Sequence of chain 1.A:
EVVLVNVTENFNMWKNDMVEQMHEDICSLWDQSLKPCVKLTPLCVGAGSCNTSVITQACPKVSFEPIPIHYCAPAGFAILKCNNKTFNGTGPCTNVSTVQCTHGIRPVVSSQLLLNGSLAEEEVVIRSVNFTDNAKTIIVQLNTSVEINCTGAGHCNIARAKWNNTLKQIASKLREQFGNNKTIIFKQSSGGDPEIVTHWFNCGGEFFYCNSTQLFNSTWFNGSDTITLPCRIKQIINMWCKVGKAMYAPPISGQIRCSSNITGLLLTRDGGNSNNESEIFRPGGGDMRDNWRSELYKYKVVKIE

The small molecule below binds the protein below.
Small molecule (SMILES): CC(=O)N[C@@H]1[C@@H](O)[C@H](O)[C@@H](CO)O[C@H]1O

Binding-site contacts:
Ligand atom C6 contacts residue ARG106 of chain 1.A at 3.8 Å.
Ligand atom C2 contacts residue SER271 of chain 1.A at 4.4 Å.
Ligand atom C5 contacts residue NAG1 of chain 1.R at 4.1 Å.
Ligand atom C8 contacts residue SER272 of chain 1.A at 3.7 Å.
Ligand atom C7 contacts residue ASN116 of chain 1.A at 3.6 Å.
Ligand atom N2 contacts residue ASN116 of chain 1.A at 2.8 Å (h-bond).
Ligand atom C4 contacts residue ASN116 of chain 1.A at 4.1 Å.
Ligand atom C7 contacts residue SER272 of chain 1.A at 3.7 Å.
Ligand atom C3 contacts residue ASN116 of chain 1.A at 3.7 Å.
Ligand atom C2 contacts residue SER272 of chain 1.A at 3.5 Å.
Ligand atom O7 contacts residue ASN116 of chain 1.A at 3.9 Å.
Ligand atom N2 contacts residue SER272 of chain 1.A at 2.7 Å (h-bond).
Ligand atom O5 contacts residue SER271 of chain 1.A at 4.3 Å.
Ligand atom O6 contacts residue ARG106 of chain 1.A at 4.0 Å.
Ligand atom O7 contacts residue VAL108 of chain 1.A at 4.1 Å.
Ligand atom C1 contacts residue SER272 of chain 1.A at 3.6 Å.
Ligand atom C6 contacts residue NAG1 of chain 1.R at 4.3 Å.
Ligand atom O6 contacts residue NAG1 of chain 1.R at 3.5 Å.
Ligand atom C5 contacts residue ARG106 of chain 1.A at 4.2 Å.
Ligand atom C4 contacts residue GLU65 of chain 1.A at 4.0 Å.
Ligand atom O3 contacts residue GLU65 of chain 1.A at 4.3 Å.
Ligand atom C3 contacts residue SER271 of chain 1.A at 3.8 Å.
Ligand atom C8 contacts residue LEU115 of chain 1.A at 3.8 Å (hydrophobic).
Ligand atom C1 contacts residue ASN116 of chain 1.A at 1.4 Å.
Ligand atom O3 contacts residue CYS270 of chain 1.A at 3.9 Å.
Ligand atom C5 contacts residue SER271 of chain 1.A at 3.6 Å.
Ligand atom C7 contacts residue ASN202 of chain 1.A at 4.5 Å.
Ligand atom O5 contacts residue ASN116 of chain 1.A at 2.3 Å (h-bond).
Ligand atom C1 contacts residue SER271 of chain 1.A at 4.0 Å.
Ligand atom O5 contacts residue ARG106 of chain 1.A at 3.4 Å (salt-bridge).
Ligand atom O7 contacts residue PRO66 of chain 1.A at 3.8 Å.
Ligand atom C4 contacts residue SER271 of chain 1.A at 3.9 Å.
Ligand atom C8 contacts residue ASN202 of chain 1.A at 3.7 Å.
Ligand atom C2 contacts residue ASN116 of chain 1.A at 2.3 Å.
Ligand atom C1 contacts residue ARG106 of chain 1.A at 4.4 Å.
Ligand atom C8 contacts residue VAL108 of chain 1.A at 4.2 Å (hydrophobic).
Ligand atom C5 contacts residue ASN116 of chain 1.A at 3.6 Å.
Ligand atom C3 contacts residue SER272 of chain 1.A at 3.8 Å.
Ligand atom O4 contacts residue SER271 of chain 1.A at 3.7 Å.